Binding-site contacts:
Ligand atom OXT contacts residue ASP150 of chain 56.A at 4.3 Å.
Ligand atom CA contacts residue LEU75 of chain 57.A at 3.7 Å (hydrophobic).
Ligand atom OXT contacts residue ARG216 of chain 56.A at 3.0 Å (salt-bridge).
Ligand atom C contacts residue CYS1 of chain 57.P at 3.7 Å (hydrophobic).
Ligand atom CA contacts residue CYS1 of chain 57.P at 2.4 Å (hydrophobic).
Ligand atom O contacts residue TRP154 of chain 56.A at 4.1 Å.
Ligand atom N contacts residue SER151 of chain 56.A at 3.5 Å (h-bond).
Ligand atom C contacts residue ARG229 of chain 57.A at 3.7 Å.
Ligand atom C contacts residue ARG216 of chain 56.A at 3.6 Å.
Ligand atom N contacts residue ASP150 of chain 56.A at 3.4 Å (salt-bridge).
Ligand atom CA contacts residue MET78 of chain 57.A at 4.0 Å (hydrophobic).
Ligand atom O contacts residue MET78 of chain 57.A at 3.9 Å.
Ligand atom O contacts residue ARG216 of chain 56.A at 2.9 Å (salt-bridge).
Ligand atom CA contacts residue SER151 of chain 56.A at 4.0 Å.
Ligand atom CA contacts residue TRP154 of chain 56.A at 4.3 Å (hydrophobic).
Ligand atom N contacts residue TYR152 of chain 56.A at 4.2 Å.
Ligand atom OXT contacts residue ARG229 of chain 57.A at 3.1 Å (salt-bridge).
Ligand atom O contacts residue ARG229 of chain 57.A at 2.9 Å (salt-bridge).
Ligand atom OXT contacts residue MET78 of chain 57.A at 3.5 Å (h-bond).
Ligand atom OXT contacts residue CYS1 of chain 57.P at 4.0 Å.
Ligand atom CA contacts residue GLN155 of chain 56.A at 4.3 Å.
Ligand atom O contacts residue LEU75 of chain 57.A at 3.8 Å.
Ligand atom N contacts residue CYS1 of chain 57.P at 1.3 Å.
Ligand atom N contacts residue MET78 of chain 57.A at 3.8 Å.
Ligand atom C contacts residue MET78 of chain 57.A at 3.6 Å (hydrophobic).
Ligand atom C contacts residue TRP154 of chain 56.A at 4.1 Å (hydrophobic).
Ligand atom C contacts residue LEU75 of chain 57.A at 4.2 Å (hydrophobic).

Sequence of chain 57.A:
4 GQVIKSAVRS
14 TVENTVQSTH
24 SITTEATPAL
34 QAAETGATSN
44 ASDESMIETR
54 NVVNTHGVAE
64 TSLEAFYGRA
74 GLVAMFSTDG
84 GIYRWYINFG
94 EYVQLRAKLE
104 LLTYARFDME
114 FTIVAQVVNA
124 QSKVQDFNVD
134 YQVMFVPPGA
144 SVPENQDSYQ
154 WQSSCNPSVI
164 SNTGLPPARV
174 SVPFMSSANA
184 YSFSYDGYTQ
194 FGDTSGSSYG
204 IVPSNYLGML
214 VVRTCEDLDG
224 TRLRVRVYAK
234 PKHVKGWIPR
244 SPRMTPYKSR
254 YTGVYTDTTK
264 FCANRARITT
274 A

Sequence of chain 56.A:
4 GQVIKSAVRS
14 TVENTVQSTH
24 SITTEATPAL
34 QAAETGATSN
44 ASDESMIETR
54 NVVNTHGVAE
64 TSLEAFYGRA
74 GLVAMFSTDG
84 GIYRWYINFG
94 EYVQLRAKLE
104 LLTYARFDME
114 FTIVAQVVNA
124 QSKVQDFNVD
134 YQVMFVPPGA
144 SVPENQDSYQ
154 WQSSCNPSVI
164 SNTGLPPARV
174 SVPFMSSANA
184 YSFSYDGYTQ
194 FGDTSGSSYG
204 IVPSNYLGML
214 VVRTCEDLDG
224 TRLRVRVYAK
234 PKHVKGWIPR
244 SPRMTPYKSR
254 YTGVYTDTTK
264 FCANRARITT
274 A

The small molecule below binds the protein below.
Small molecule (SMILES): NCC(=O)O